A small-molecule ligand and the protein it binds are described below.
Small molecule (SMILES): CNc1nc(Nc2cn(C(C)(C)C#N)nc2C)ncc1C(F)(F)F

Binding-site contacts:
Ligand atom F3 contacts residue ALA147 of chain 1.A at 3.5 Å.
Ligand atom F2 contacts residue ALA36 of chain 1.A at 3.9 Å.
Ligand atom C2 contacts residue LEU137 of chain 1.A at 3.4 Å (hydrophobic).
Ligand atom N6 contacts residue LEU15 of chain 1.A at 3.4 Å (h-bond).
Ligand atom F1 contacts residue ILE68 of chain 1.A at 3.6 Å.
Ligand atom C3 contacts residue ALA87 of chain 1.A at 3.7 Å (hydrophobic).
Ligand atom F1 contacts residue MET84 of chain 1.A at 3.5 Å.
Ligand atom C12 contacts residue GLU85 of chain 1.A at 3.5 Å.
Ligand atom C3 contacts residue LEU137 of chain 1.A at 3.8 Å (hydrophobic).
Ligand atom C10 contacts residue ASP94 of chain 1.A at 3.7 Å.
Ligand atom C6 contacts residue ALA87 of chain 1.A at 3.5 Å (hydrophobic).
Ligand atom N1 contacts residue LEU137 of chain 1.A at 3.9 Å.
Ligand atom F3 contacts residue LEU137 of chain 1.A at 3.5 Å.
Ligand atom C6 contacts residue GLY90 of chain 1.A at 3.6 Å.
Ligand atom N7 contacts residue LEU86 of chain 1.A at 3.8 Å.
Ligand atom C1 contacts residue LEU15 of chain 1.A at 3.4 Å (hydrophobic).
Ligand atom C12 contacts residue LEU137 of chain 1.A at 3.7 Å (hydrophobic).
Ligand atom N5 contacts residue LEU15 of chain 1.A at 3.9 Å.
Ligand atom C4 contacts residue ALA87 of chain 1.A at 3.3 Å (hydrophobic).
Ligand atom F2 contacts residue VAL23 of chain 1.A at 3.7 Å.
Ligand atom C12 contacts residue ALA87 of chain 1.A at 3.8 Å (hydrophobic).
Ligand atom C12 contacts residue ALA36 of chain 1.A at 3.5 Å (hydrophobic).
Ligand atom N3 contacts residue LEU86 of chain 1.A at 3.7 Å.
Ligand atom C13 contacts residue LEU137 of chain 1.A at 3.5 Å (hydrophobic).
Ligand atom C7 contacts residue ALA87 of chain 1.A at 3.2 Å (hydrophobic).
Ligand atom F2 contacts residue MET84 of chain 1.A at 3.5 Å.
Ligand atom N5 contacts residue GLY90 of chain 1.A at 3.5 Å.
Ligand atom N2 contacts residue LEU137 of chain 1.A at 3.6 Å.
Ligand atom F1 contacts residue GLU85 of chain 1.A at 3.6 Å.
Ligand atom C13 contacts residue ALA36 of chain 1.A at 3.7 Å (hydrophobic).
Ligand atom N7 contacts residue ALA87 of chain 1.A at 3.0 Å (h-bond).
Ligand atom N3 contacts residue ALA87 of chain 1.A at 2.7 Å (h-bond).
Ligand atom N7 contacts residue LEU137 of chain 1.A at 3.9 Å.
Ligand atom C9 contacts residue LEU15 of chain 1.A at 3.2 Å (hydrophobic).
Ligand atom N4 contacts residue GLY90 of chain 1.A at 3.8 Å.
Ligand atom N1 contacts residue VAL23 of chain 1.A at 3.6 Å.
Ligand atom C7 contacts residue SER88 of chain 1.A at 3.6 Å.
Ligand atom C8 contacts residue LEU15 of chain 1.A at 3.8 Å (hydrophobic).
Ligand atom C11 contacts residue LEU15 of chain 1.A at 3.4 Å (hydrophobic).
Ligand atom C6 contacts residue LEU15 of chain 1.A at 3.8 Å (hydrophobic).

Sequence of chain 1.A:
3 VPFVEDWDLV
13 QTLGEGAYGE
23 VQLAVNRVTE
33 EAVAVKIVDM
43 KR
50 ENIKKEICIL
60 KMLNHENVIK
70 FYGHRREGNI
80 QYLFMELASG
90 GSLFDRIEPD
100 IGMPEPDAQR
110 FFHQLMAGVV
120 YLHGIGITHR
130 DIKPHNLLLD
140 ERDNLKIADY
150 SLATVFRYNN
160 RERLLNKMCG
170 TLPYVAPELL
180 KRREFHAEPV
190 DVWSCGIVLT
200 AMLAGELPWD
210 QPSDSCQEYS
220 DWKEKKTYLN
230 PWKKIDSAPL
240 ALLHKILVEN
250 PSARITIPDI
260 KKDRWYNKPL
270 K